Sequence of chain 1.B:
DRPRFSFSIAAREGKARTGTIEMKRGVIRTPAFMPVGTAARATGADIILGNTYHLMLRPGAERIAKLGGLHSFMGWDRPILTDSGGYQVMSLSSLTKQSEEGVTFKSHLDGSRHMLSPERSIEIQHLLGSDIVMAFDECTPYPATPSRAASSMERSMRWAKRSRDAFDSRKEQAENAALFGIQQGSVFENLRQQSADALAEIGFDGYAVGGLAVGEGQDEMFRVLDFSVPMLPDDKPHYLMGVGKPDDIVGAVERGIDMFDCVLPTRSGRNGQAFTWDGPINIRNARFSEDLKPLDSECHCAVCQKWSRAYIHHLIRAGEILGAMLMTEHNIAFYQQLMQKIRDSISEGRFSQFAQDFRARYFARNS

Sequence of chain 1.A:
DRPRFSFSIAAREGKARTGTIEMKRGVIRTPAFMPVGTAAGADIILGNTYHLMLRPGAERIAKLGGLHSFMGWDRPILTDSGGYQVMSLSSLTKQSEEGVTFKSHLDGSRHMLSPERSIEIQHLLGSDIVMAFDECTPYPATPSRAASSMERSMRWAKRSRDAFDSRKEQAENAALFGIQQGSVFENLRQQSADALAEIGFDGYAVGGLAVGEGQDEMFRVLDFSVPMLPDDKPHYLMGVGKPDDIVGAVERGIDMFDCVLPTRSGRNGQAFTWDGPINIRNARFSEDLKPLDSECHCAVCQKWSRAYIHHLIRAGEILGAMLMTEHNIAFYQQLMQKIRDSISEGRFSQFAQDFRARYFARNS

A small-molecule ligand and the protein it binds are described below.
Small molecule (SMILES): CNc1nc2c(CC[C@H]3O[C@H](OC)[C@H](OC)[C@@H](OC)[C@@H]3OC)c3nc(N)[nH]c(=O)c3cc2[nH]1

Binding-site contacts:
Ligand atom N1 contacts residue MET260 of chain 1.B at 3.5 Å (h-bond).
Ligand atom C6 contacts residue ASP156 of chain 1.B at 3.6 Å.
Ligand atom C9 contacts residue ASP102 of chain 1.B at 3.0 Å.
Ligand atom C9 contacts residue TYR106 of chain 1.B at 3.4 Å (hydrophobic).
Ligand atom N5 contacts residue GLY261 of chain 1.B at 3.6 Å.
Ligand atom N4 contacts residue ASP102 of chain 1.B at 2.9 Å (salt-bridge).
Ligand atom N contacts residue ALA232 of chain 1.B at 2.9 Å (h-bond).
Ligand atom O3 contacts residue ASN70 of chain 1.B at 3.5 Å (h-bond).
Ligand atom C19 contacts residue TYR258 of chain 1.B at 3.2 Å (hydrophobic).
Ligand atom C13 contacts residue TYR106 of chain 1.B at 3.6 Å (hydrophobic).
Ligand atom O5 contacts residue ASP102 of chain 1.B at 3.2 Å (salt-bridge).
Ligand atom C17 contacts residue GLY69 of chain 1.B at 3.4 Å.
Ligand atom C20 contacts residue TYR106 of chain 1.B at 3.2 Å (hydrophobic).
Ligand atom N5 contacts residue TYR106 of chain 1.B at 3.5 Å.
Ligand atom O contacts residue GLY229 of chain 1.B at 3.2 Å.
Ligand atom C7 contacts residue TYR106 of chain 1.B at 3.6 Å (hydrophobic).
Ligand atom C10 contacts residue ASP102 of chain 1.B at 3.2 Å.
Ligand atom C1 contacts residue GLY261 of chain 1.B at 3.4 Å.
Ligand atom N4 contacts residue TYR106 of chain 1.B at 3.5 Å.
Ligand atom O contacts residue ASP156 of chain 1.B at 3.4 Å (salt-bridge).
Ligand atom C17 contacts residue ASN70 of chain 1.B at 3.3 Å.
Ligand atom N1 contacts residue LEU231 of chain 1.B at 2.8 Å (h-bond).
Ligand atom N3 contacts residue ASP102 of chain 1.B at 2.7 Å (salt-bridge).
Ligand atom C1 contacts residue TYR106 of chain 1.B at 3.7 Å (hydrophobic).
Ligand atom N4 contacts residue MET260 of chain 1.B at 3.4 Å.
Ligand atom N3 contacts residue ASP156 of chain 1.B at 2.8 Å (salt-bridge).
Ligand atom C11 contacts residue ASP102 of chain 1.B at 3.4 Å.
Ligand atom C18 contacts residue ASP280 of chain 1.B at 3.6 Å.
Ligand atom C13 contacts residue GLN107 of chain 1.B at 3.3 Å.
Ligand atom N2 contacts residue ASP156 of chain 1.B at 2.7 Å (salt-bridge).
Ligand atom O contacts residue CYS158 of chain 1.B at 3.4 Å.
Ligand atom C6 contacts residue ASP102 of chain 1.B at 3.5 Å.
Ligand atom N contacts residue GLY261 of chain 1.B at 3.5 Å.
Ligand atom O contacts residue GLY230 of chain 1.B at 2.9 Å (h-bond).
Ligand atom C2 contacts residue TYR106 of chain 1.B at 3.5 Å (hydrophobic).
Ligand atom O contacts residue GLN203 of chain 1.B at 3.0 Å (h-bond).
Ligand atom C5 contacts residue CYS158 of chain 1.B at 3.5 Å (hydrophobic).
Ligand atom C8 contacts residue TYR106 of chain 1.B at 3.4 Å (hydrophobic).
Ligand atom C13 contacts residue GLU339 of chain 1.A at 3.6 Å.
Ligand atom C5 contacts residue ASP156 of chain 1.B at 3.5 Å.